This protein binds this small molecule.
Small molecule (SMILES): CC(=O)N[C@@H]1[C@@H](O)[C@H](O)[C@@H](CO)O[C@H]1O

Binding-site contacts:
Ligand atom C2 contacts residue ASN154 of chain 31.A at 2.5 Å.
Ligand atom N2 contacts residue ASN154 of chain 31.A at 2.9 Å (h-bond).
Ligand atom O7 contacts residue ASN154 of chain 31.A at 3.8 Å.
Ligand atom C8 contacts residue ASN154 of chain 31.A at 4.2 Å.
Ligand atom C1 contacts residue SER156 of chain 31.A at 4.3 Å.
Ligand atom C7 contacts residue ASN154 of chain 31.A at 3.5 Å.
Ligand atom O5 contacts residue ASN154 of chain 31.A at 2.4 Å (h-bond).
Ligand atom C1 contacts residue ASN154 of chain 31.A at 1.4 Å.
Ligand atom C4 contacts residue ASN154 of chain 31.A at 4.2 Å.
Ligand atom C3 contacts residue ASN154 of chain 31.A at 3.8 Å.
Ligand atom C5 contacts residue ASN154 of chain 31.A at 3.7 Å.

Sequence of chain 31.A:
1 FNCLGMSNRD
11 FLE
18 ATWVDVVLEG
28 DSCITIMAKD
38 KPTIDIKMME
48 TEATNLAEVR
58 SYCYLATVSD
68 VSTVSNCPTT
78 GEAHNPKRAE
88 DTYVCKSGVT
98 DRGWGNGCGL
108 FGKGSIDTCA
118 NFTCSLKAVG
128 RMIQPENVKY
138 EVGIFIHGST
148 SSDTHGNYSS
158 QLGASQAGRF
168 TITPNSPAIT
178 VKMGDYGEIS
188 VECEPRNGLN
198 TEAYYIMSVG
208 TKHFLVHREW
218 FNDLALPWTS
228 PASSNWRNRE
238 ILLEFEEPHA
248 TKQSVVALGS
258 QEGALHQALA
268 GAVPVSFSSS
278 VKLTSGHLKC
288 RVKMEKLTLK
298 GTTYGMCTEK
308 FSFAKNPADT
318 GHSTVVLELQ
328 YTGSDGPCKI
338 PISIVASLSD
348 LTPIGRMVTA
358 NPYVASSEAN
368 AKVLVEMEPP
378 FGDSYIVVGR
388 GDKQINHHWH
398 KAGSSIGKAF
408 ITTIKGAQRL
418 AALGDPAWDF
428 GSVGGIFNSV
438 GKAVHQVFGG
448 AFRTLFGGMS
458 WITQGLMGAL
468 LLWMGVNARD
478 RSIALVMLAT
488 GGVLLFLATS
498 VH